Binding-site contacts:
Ligand atom O27 contacts residue LEU90 of chain 2.A at 3.4 Å.
Ligand atom O27 contacts residue PRO89 of chain 2.A at 3.5 Å (h-bond).
Ligand atom O28 contacts residue TYR61 of chain 2.A at 3.3 Å.
Ligand atom C6 contacts residue TYR61 of chain 2.A at 3.7 Å (hydrophobic).
Ligand atom C13 contacts residue MET196 of chain 2.A at 3.3 Å (hydrophobic).
Ligand atom O8 contacts residue LEU192 of chain 2.A at 3.7 Å.
Ligand atom C25 contacts residue THR91 of chain 2.A at 3.7 Å.
Ligand atom N1 contacts residue LEU192 of chain 2.A at 3.8 Å.
Ligand atom C12 contacts residue GLU193 of chain 2.A at 3.0 Å.
Ligand atom C5 contacts residue GLU193 of chain 2.A at 3.3 Å.
Ligand atom N24 contacts residue THR91 of chain 2.A at 2.8 Å (h-bond).
Ligand atom O28 contacts residue GLY141 of chain 2.A at 3.3 Å.
Ligand atom N24 contacts residue GLU193 of chain 2.A at 2.6 Å (salt-bridge).
Ligand atom C25 contacts residue TYR61 of chain 2.A at 3.6 Å (hydrophobic).
Ligand atom C11 contacts residue THR91 of chain 2.A at 3.4 Å.
Ligand atom O28 contacts residue SER142 of chain 2.A at 2.7 Å (h-bond).
Ligand atom C12 contacts residue PRO89 of chain 2.A at 3.9 Å (hydrophobic).
Ligand atom O4 contacts residue THR143 of chain 2.A at 3.1 Å (h-bond).
Ligand atom C25 contacts residue ARG96 of chain 2.A at 3.4 Å.
Ligand atom C14 contacts residue THR174 of chain 2.A at 3.1 Å.
Ligand atom C11 contacts residue GLU193 of chain 2.A at 3.5 Å.
Ligand atom C2 contacts residue THR143 of chain 2.A at 3.4 Å.
Ligand atom O27 contacts residue THR91 of chain 2.A at 2.9 Å (h-bond).
Ligand atom O27 contacts residue TYR61 of chain 2.A at 3.5 Å.
Ligand atom N1 contacts residue GLU193 of chain 2.A at 3.8 Å.
Ligand atom N1 contacts residue THR143 of chain 2.A at 3.1 Å (h-bond).
Ligand atom C14 contacts residue TYR61 of chain 2.A at 3.2 Å (hydrophobic).
Ligand atom N24 contacts residue PRO89 of chain 2.A at 2.9 Å (h-bond).
Ligand atom O4 contacts residue GLY141 of chain 2.A at 3.8 Å.
Ligand atom C25 contacts residue SER142 of chain 2.A at 3.3 Å.
Ligand atom C7 contacts residue GLU193 of chain 2.A at 3.5 Å.
Ligand atom C11 contacts residue SER142 of chain 2.A at 3.2 Å.
Ligand atom C14 contacts residue GLU13 of chain 2.A at 3.1 Å.
Ligand atom O4 contacts residue SER142 of chain 2.A at 3.5 Å (h-bond).
Ligand atom O28 contacts residue ARG96 of chain 2.A at 2.8 Å (salt-bridge).
Ligand atom N24 contacts residue TYR220 of chain 2.A at 3.6 Å.
Ligand atom C3 contacts residue GLU193 of chain 2.A at 3.5 Å.
Ligand atom O27 contacts residue ARG96 of chain 2.A at 2.8 Å (salt-bridge).
Ligand atom C12 contacts residue TYR220 of chain 2.A at 3.2 Å (hydrophobic).
Ligand atom O8 contacts residue GLU193 of chain 2.A at 3.4 Å (salt-bridge).

The protein below binds the small molecule below.
Small molecule (SMILES): CC(C)(C)c1onc([O-])c1C[C@H]([NH3+])C(=O)[O-]

Sequence of chain 2.A:
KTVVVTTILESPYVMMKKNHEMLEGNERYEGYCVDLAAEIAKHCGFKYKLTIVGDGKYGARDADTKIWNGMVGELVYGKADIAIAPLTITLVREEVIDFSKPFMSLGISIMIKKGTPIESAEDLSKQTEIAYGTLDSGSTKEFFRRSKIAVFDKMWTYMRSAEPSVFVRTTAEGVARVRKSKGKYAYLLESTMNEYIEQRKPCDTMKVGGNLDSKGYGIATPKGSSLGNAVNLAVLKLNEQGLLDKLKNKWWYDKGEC